This protein binds this small molecule.
Small molecule (SMILES): O=C([O-])C(=O)[O-]

Binding-site contacts:
Ligand atom C1 contacts residue ALA209 of chain 1.F at 3.6 Å (hydrophobic).
Ligand atom C2 contacts residue LYS186 of chain 1.F at 3.6 Å.
Ligand atom C1 contacts residue MG1 of chain 1.GA at 2.9 Å.
Ligand atom C2 contacts residue MG1 of chain 1.GA at 3.0 Å.
Ligand atom O2 contacts residue LYS186 of chain 1.F at 2.8 Å (salt-bridge).
Ligand atom C1 contacts residue ASP212 of chain 1.F at 3.8 Å.
Ligand atom O1 contacts residue ALA209 of chain 1.F at 3.9 Å.
Ligand atom O4 contacts residue MET276 of chain 1.F at 4.1 Å.
Ligand atom C2 contacts residue ALA209 of chain 1.F at 3.8 Å (hydrophobic).
Ligand atom O1 contacts residue GLY211 of chain 1.F at 3.8 Å.
Ligand atom O2 contacts residue ALA209 of chain 1.F at 4.2 Å.
Ligand atom O4 contacts residue THR244 of chain 1.F at 3.5 Å (h-bond).
Ligand atom O1 contacts residue ASP212 of chain 1.F at 2.9 Å (salt-bridge).
Ligand atom O3 contacts residue ASP212 of chain 1.F at 3.9 Å.
Ligand atom O3 contacts residue ARG210 of chain 1.F at 3.6 Å (salt-bridge).
Ligand atom C1 contacts residue GLU188 of chain 1.F at 3.7 Å.
Ligand atom O3 contacts residue MG1 of chain 1.GA at 4.1 Å.
Ligand atom O1 contacts residue MG1 of chain 1.GA at 2.1 Å.
Ligand atom C1 contacts residue GLY211 of chain 1.F at 3.7 Å.
Ligand atom O3 contacts residue ALA209 of chain 1.F at 3.4 Å.
Ligand atom O4 contacts residue LYS186 of chain 1.F at 3.8 Å.
Ligand atom O3 contacts residue GLY211 of chain 1.F at 2.9 Å (h-bond).
Ligand atom C2 contacts residue GLU188 of chain 1.F at 3.9 Å.
Ligand atom O2 contacts residue GLU188 of chain 1.F at 3.3 Å (salt-bridge).
Ligand atom C1 contacts residue ARG210 of chain 1.F at 4.4 Å.
Ligand atom C1 contacts residue THR244 of chain 1.F at 3.6 Å.
Ligand atom O4 contacts residue MET207 of chain 1.F at 4.1 Å.
Ligand atom O4 contacts residue ALA209 of chain 1.F at 4.2 Å.
Ligand atom O4 contacts residue ARG87 of chain 1.F at 4.1 Å.
Ligand atom C2 contacts residue THR244 of chain 1.F at 4.0 Å.
Ligand atom O2 contacts residue ASP212 of chain 1.F at 4.1 Å.
Ligand atom O1 contacts residue GLU188 of chain 1.F at 3.0 Å (salt-bridge).
Ligand atom O3 contacts residue THR244 of chain 1.F at 2.6 Å (h-bond).
Ligand atom O2 contacts residue MG1 of chain 1.GA at 2.1 Å.
Ligand atom O4 contacts residue MG1 of chain 1.GA at 4.2 Å.

Sequence of chain 1.F:
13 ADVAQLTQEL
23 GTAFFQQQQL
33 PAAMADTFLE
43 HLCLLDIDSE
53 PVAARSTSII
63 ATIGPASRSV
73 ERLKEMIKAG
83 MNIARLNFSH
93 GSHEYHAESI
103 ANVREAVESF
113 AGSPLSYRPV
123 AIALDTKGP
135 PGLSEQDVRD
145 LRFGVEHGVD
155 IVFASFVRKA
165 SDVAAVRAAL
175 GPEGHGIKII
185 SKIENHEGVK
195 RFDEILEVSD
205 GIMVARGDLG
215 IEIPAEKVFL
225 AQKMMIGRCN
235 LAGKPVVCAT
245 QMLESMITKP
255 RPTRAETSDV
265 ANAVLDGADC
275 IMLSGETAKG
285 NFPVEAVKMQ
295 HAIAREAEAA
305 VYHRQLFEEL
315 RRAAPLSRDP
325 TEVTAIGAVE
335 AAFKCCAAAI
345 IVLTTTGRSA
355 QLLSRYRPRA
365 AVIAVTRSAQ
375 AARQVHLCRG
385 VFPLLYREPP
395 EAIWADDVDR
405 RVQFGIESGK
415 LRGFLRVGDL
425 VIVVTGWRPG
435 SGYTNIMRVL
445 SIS